Binding-site contacts:
Ligand atom N2 contacts residue SER333 of chain 1.I at 3.4 Å (h-bond).
Ligand atom O5 contacts residue NAG2 of chain 1.UA at 4.3 Å.
Ligand atom C1 contacts residue SER357 of chain 1.I at 4.4 Å.
Ligand atom C7 contacts residue SER357 of chain 1.I at 4.4 Å.
Ligand atom C2 contacts residue ASN332 of chain 1.I at 2.3 Å.
Ligand atom O6 contacts residue NAG2 of chain 1.UA at 3.1 Å (h-bond).
Ligand atom N2 contacts residue ASN332 of chain 1.I at 2.8 Å (h-bond).
Ligand atom O7 contacts residue NAG1 of chain 1.UA at 3.5 Å (h-bond).
Ligand atom C8 contacts residue SER333 of chain 1.I at 3.4 Å.
Ligand atom O7 contacts residue SER357 of chain 1.I at 3.6 Å (h-bond).
Ligand atom C2 contacts residue SER357 of chain 1.I at 4.4 Å.
Ligand atom O5 contacts residue ASN332 of chain 1.I at 2.4 Å (h-bond).
Ligand atom C8 contacts residue THR341 of chain 1.I at 3.8 Å.
Ligand atom C7 contacts residue SER333 of chain 1.I at 3.7 Å.
Ligand atom O7 contacts residue ASN355 of chain 1.I at 3.9 Å.
Ligand atom O3 contacts residue NAG2 of chain 1.UA at 4.5 Å.
Ligand atom C7 contacts residue NAG1 of chain 1.UA at 4.5 Å.
Ligand atom C4 contacts residue ASN332 of chain 1.I at 4.2 Å.
Ligand atom C5 contacts residue NAG2 of chain 1.UA at 3.6 Å.
Ligand atom C8 contacts residue ASN332 of chain 1.I at 4.4 Å.
Ligand atom C1 contacts residue SER333 of chain 1.I at 4.2 Å.
Ligand atom C2 contacts residue SER333 of chain 1.I at 4.4 Å.
Ligand atom C6 contacts residue NAG2 of chain 1.UA at 4.0 Å.
Ligand atom C7 contacts residue ASN332 of chain 1.I at 3.4 Å.
Ligand atom C4 contacts residue NAG2 of chain 1.UA at 4.0 Å.
Ligand atom C1 contacts residue ASN332 of chain 1.I at 1.4 Å.
Ligand atom O6 contacts residue NAG1 of chain 1.UA at 4.0 Å.
Ligand atom C5 contacts residue ASN332 of chain 1.I at 3.7 Å.
Ligand atom C3 contacts residue NAG2 of chain 1.UA at 4.2 Å.
Ligand atom C3 contacts residue ASN332 of chain 1.I at 3.7 Å.
Ligand atom O4 contacts residue NAG2 of chain 1.UA at 3.4 Å (h-bond).
Ligand atom O7 contacts residue ASN332 of chain 1.I at 3.6 Å (h-bond).

Sequence of chain 1.I:
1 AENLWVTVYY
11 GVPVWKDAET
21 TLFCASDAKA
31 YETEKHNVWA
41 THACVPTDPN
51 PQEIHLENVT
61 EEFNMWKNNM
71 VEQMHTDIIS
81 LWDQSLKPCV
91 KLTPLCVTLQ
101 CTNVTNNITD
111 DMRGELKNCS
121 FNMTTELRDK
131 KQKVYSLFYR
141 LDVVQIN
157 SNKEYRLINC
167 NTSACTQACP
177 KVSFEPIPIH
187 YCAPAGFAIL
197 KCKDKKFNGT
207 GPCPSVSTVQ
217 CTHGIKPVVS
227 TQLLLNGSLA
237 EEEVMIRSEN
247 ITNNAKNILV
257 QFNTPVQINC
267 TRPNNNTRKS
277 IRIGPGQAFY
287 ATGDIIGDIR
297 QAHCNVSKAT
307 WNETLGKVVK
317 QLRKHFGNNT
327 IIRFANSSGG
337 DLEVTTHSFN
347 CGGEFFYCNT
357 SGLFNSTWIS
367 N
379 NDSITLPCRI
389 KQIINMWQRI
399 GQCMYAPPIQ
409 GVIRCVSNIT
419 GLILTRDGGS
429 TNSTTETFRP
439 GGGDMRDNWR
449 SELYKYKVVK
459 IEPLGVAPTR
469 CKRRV

The protein below binds the small molecule below.
Small molecule (SMILES): CC(=O)N[C@H]1[C@H](O[C@H]2[C@H](O)[C@@H](NC(C)=O)CO[C@@H]2CO)O[C@H](CO)[C@@H](O[C@@H]2O[C@H](CO)[C@@H](O)[C@H](O)[C@@H]2O)[C@@H]1O